Sequence of chain 1.B:
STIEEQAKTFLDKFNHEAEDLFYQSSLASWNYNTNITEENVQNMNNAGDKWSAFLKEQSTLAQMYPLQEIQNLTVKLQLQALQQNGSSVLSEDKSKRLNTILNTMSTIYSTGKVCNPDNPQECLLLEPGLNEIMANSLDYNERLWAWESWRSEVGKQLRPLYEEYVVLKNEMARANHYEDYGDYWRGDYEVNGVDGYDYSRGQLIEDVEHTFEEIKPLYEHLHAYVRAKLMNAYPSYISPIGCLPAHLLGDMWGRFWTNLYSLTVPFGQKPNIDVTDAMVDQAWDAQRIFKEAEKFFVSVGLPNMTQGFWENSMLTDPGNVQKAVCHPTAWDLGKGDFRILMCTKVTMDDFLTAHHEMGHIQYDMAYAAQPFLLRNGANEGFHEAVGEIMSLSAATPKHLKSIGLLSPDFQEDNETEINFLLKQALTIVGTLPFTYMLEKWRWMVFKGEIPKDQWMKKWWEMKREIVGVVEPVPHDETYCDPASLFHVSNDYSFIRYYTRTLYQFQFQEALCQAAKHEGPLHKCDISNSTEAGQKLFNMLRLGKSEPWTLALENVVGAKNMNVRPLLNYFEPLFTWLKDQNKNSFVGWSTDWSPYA

The protein below binds the small molecule below.
Small molecule (SMILES): CC(=O)N[C@@H]1[C@@H](O)[C@H](O)[C@@H](CO)O[C@H]1O

Binding-site contacts:
Ligand atom O5 contacts residue LYS26 of chain 1.B at 3.9 Å.
Ligand atom C5 contacts residue ASN90 of chain 1.B at 3.7 Å.
Ligand atom C1 contacts residue ASN90 of chain 1.B at 1.4 Å.
Ligand atom O5 contacts residue VAL93 of chain 1.B at 4.4 Å.
Ligand atom C4 contacts residue ASN90 of chain 1.B at 4.2 Å.
Ligand atom C3 contacts residue ASN90 of chain 1.B at 3.8 Å.
Ligand atom O6 contacts residue LYS26 of chain 1.B at 3.4 Å.
Ligand atom C6 contacts residue LYS26 of chain 1.B at 4.4 Å.
Ligand atom N2 contacts residue ASN90 of chain 1.B at 2.9 Å (h-bond).
Ligand atom C7 contacts residue ASN90 of chain 1.B at 4.0 Å.
Ligand atom C1 contacts residue THR92 of chain 1.B at 4.5 Å.
Ligand atom C2 contacts residue ASN90 of chain 1.B at 2.5 Å.
Ligand atom O5 contacts residue ASN90 of chain 1.B at 2.4 Å (h-bond).